Binding-site contacts:
Ligand atom C2 contacts residue ASN61 of chain 1.A at 4.2 Å.
Ligand atom C8 contacts residue GLY34 of chain 1.A at 4.0 Å.
Ligand atom O1A contacts residue NAG1 of chain 1.D at 3.7 Å.
Ligand atom O10 contacts residue PRO66 of chain 1.A at 4.4 Å.
Ligand atom O10 contacts residue TYR65 of chain 1.A at 3.6 Å.
Ligand atom O2 contacts residue SER64 of chain 1.A at 3.7 Å.
Ligand atom O10 contacts residue SER64 of chain 1.A at 3.6 Å.
Ligand atom O9 contacts residue LEU33 of chain 1.A at 3.1 Å (h-bond).
Ligand atom C3 contacts residue LYS244 of chain 1.B at 4.2 Å.
Ligand atom O1B contacts residue ASN61 of chain 1.A at 3.9 Å.
Ligand atom C10 contacts residue SER64 of chain 1.A at 4.0 Å.
Ligand atom O9 contacts residue ASN61 of chain 1.A at 4.4 Å.
Ligand atom O1A contacts residue ASN61 of chain 1.A at 4.4 Å.
Ligand atom C1 contacts residue ASN61 of chain 1.A at 4.2 Å.
Ligand atom C9 contacts residue SER64 of chain 1.A at 4.0 Å.
Ligand atom C5 contacts residue SER64 of chain 1.A at 4.3 Å.
Ligand atom O2 contacts residue THR63 of chain 1.A at 4.4 Å.
Ligand atom C8 contacts residue TYR100 of chain 1.A at 4.4 Å (hydrophobic).
Ligand atom C9 contacts residue GLY34 of chain 1.A at 2.8 Å.
Ligand atom C11 contacts residue SER64 of chain 1.A at 4.2 Å.
Ligand atom O6 contacts residue ASN61 of chain 1.A at 4.3 Å.
Ligand atom O7 contacts residue LYS60 of chain 1.A at 4.3 Å.
Ligand atom C9 contacts residue TYR100 of chain 1.A at 4.2 Å (hydrophobic).
Ligand atom C7 contacts residue ASN61 of chain 1.A at 3.8 Å.
Ligand atom O9 contacts residue THR63 of chain 1.A at 4.5 Å.
Ligand atom O2 contacts residue ASN61 of chain 1.A at 3.5 Å (h-bond).
Ligand atom O8 contacts residue TYR100 of chain 1.A at 4.5 Å.
Ligand atom O9 contacts residue GLY34 of chain 1.A at 3.5 Å.
Ligand atom C4 contacts residue LYS244 of chain 1.B at 4.0 Å.
Ligand atom O7 contacts residue ASN61 of chain 1.A at 2.8 Å (h-bond).
Ligand atom O9 contacts residue SER64 of chain 1.A at 2.8 Å (h-bond).
Ligand atom C9 contacts residue LEU33 of chain 1.A at 3.7 Å (hydrophobic).

This protein binds this small molecule.
Small molecule (SMILES): CC(=O)N[C@H]1[C@H]([C@H](O)[C@H](O)CO)O[C@@](O)(C(=O)O)C[C@@H]1O

Sequence of chain 1.B:
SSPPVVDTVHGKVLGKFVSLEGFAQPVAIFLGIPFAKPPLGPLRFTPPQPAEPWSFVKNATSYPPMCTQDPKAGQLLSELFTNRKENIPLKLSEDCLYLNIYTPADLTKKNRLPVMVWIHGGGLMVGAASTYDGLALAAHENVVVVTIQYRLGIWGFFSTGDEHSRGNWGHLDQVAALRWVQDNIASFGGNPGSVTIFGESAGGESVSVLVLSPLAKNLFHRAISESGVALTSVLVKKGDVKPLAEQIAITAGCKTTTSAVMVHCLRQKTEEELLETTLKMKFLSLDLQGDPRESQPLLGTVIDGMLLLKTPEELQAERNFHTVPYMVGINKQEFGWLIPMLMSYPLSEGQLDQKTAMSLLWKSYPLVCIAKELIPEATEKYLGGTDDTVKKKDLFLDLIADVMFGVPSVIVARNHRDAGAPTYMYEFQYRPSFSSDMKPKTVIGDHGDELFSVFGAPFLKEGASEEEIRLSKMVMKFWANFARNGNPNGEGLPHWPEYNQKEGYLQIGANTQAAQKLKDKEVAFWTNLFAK

Sequence of chain 1.A:
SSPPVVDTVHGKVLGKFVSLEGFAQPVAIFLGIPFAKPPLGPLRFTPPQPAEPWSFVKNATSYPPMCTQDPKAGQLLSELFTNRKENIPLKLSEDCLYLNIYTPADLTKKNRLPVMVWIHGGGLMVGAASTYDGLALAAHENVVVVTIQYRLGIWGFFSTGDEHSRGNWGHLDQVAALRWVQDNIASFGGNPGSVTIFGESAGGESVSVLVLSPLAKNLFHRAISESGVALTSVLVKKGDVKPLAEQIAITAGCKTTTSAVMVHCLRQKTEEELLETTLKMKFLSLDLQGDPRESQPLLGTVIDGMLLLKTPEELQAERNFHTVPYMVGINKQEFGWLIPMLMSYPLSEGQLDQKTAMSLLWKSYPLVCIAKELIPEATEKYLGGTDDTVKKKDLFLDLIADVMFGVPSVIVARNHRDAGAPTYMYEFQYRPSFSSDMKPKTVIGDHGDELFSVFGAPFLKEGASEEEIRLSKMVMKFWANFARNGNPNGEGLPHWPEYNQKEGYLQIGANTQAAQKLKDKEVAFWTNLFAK